A protein and the small-molecule ligand that binds it are described below.
Small molecule (SMILES): O=C(COP(=O)(O)O)[C@@H](O)[C@H](O)[C@H](O)COP(=O)(O)O

Sequence of chain 1.A:
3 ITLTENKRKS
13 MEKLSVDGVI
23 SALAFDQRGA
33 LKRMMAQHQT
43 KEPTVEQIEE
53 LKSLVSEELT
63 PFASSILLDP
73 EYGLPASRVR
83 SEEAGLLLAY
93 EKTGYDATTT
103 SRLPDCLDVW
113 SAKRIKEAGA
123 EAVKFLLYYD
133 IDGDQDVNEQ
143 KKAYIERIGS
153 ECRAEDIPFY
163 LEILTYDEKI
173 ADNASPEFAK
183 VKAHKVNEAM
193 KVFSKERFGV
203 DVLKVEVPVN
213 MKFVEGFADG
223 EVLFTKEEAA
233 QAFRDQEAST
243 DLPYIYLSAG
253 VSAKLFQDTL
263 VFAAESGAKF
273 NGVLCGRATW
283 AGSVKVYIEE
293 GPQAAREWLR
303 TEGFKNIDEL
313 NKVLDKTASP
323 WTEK

Binding-site contacts:
Ligand atom C2 contacts residue 13P1 of chain 1.F at 0.9 Å.
Ligand atom O3 contacts residue 13P1 of chain 1.F at 0.3 Å (h-bond).
Ligand atom O1P contacts residue ARG279 of chain 1.A at 3.0 Å (salt-bridge).
Ligand atom O4P contacts residue THR95 of chain 1.A at 3.1 Å (h-bond).
Ligand atom C5 contacts residue 13P1 of chain 1.F at 2.3 Å.
Ligand atom O2P contacts residue 13P1 of chain 1.F at 0.2 Å (h-bond).
Ligand atom O3 contacts residue LYS206 of chain 1.A at 2.4 Å (salt-bridge).
Ligand atom O3P contacts residue ARG279 of chain 1.A at 2.8 Å (salt-bridge).
Ligand atom O1 contacts residue 13P1 of chain 1.F at 0.4 Å (h-bond).
Ligand atom O1P contacts residue 13P1 of chain 1.F at 0.6 Å (h-bond).
Ligand atom O5P contacts residue THR95 of chain 1.A at 3.2 Å (h-bond).
Ligand atom O1P contacts residue SER250 of chain 1.A at 3.5 Å (h-bond).
Ligand atom C5 contacts residue ASP28 of chain 1.A at 3.4 Å.
Ligand atom O3 contacts residue LYS126 of chain 1.A at 3.4 Å (salt-bridge).
Ligand atom C1 contacts residue 13P1 of chain 1.F at 0.2 Å.
Ligand atom O2P contacts residue SER250 of chain 1.A at 2.5 Å (h-bond).
Ligand atom O3 contacts residue GLU164 of chain 1.A at 3.2 Å (salt-bridge).
Ligand atom C4 contacts residue LYS206 of chain 1.A at 3.5 Å.
Ligand atom P1 contacts residue SER250 of chain 1.A at 3.2 Å.
Ligand atom O5P contacts residue ARG30 of chain 1.A at 3.1 Å (salt-bridge).
Ligand atom C1 contacts residue LEU276 of chain 1.A at 3.0 Å (hydrophobic).
Ligand atom O3 contacts residue ASP28 of chain 1.A at 2.9 Å (salt-bridge).
Ligand atom O1 contacts residue GLN29 of chain 1.A at 3.4 Å (h-bond).
Ligand atom O3P contacts residue 13P1 of chain 1.F at 0.2 Å (h-bond).
Ligand atom C3 contacts residue 13P1 of chain 1.F at 0.3 Å.
Ligand atom O2P contacts residue GLY278 of chain 1.A at 2.8 Å (h-bond).
Ligand atom P1 contacts residue 13P1 of chain 1.F at 0.5 Å.
Ligand atom O3P contacts residue GLN29 of chain 1.A at 3.2 Å (h-bond).
Ligand atom C3 contacts residue LYS206 of chain 1.A at 2.2 Å.
Ligand atom C2 contacts residue LYS206 of chain 1.A at 1.3 Å.
Ligand atom O5 contacts residue ASP28 of chain 1.A at 2.6 Å (salt-bridge).
Ligand atom O5P contacts residue GLY31 of chain 1.A at 3.3 Å (h-bond).
Ligand atom O4 contacts residue 13P1 of chain 1.F at 2.6 Å.
Ligand atom C1 contacts residue LYS206 of chain 1.A at 2.4 Å.
Ligand atom O5 contacts residue GLN29 of chain 1.A at 3.0 Å.
Ligand atom O5 contacts residue 13P1 of chain 1.F at 2.7 Å.
Ligand atom O4 contacts residue GLU164 of chain 1.A at 2.6 Å (salt-bridge).
Ligand atom O5P contacts residue ALA32 of chain 1.A at 3.0 Å (h-bond).
Ligand atom C4 contacts residue 13P1 of chain 1.F at 1.6 Å.
Ligand atom O1P contacts residue ALA251 of chain 1.A at 2.7 Å (h-bond).